A small-molecule ligand and the protein it binds are described below.
Small molecule (SMILES): CC(=O)N[C@@H]1[C@@H](O)[C@H](O)[C@@H](CO)O[C@H]1O

Sequence of chain 1.C:
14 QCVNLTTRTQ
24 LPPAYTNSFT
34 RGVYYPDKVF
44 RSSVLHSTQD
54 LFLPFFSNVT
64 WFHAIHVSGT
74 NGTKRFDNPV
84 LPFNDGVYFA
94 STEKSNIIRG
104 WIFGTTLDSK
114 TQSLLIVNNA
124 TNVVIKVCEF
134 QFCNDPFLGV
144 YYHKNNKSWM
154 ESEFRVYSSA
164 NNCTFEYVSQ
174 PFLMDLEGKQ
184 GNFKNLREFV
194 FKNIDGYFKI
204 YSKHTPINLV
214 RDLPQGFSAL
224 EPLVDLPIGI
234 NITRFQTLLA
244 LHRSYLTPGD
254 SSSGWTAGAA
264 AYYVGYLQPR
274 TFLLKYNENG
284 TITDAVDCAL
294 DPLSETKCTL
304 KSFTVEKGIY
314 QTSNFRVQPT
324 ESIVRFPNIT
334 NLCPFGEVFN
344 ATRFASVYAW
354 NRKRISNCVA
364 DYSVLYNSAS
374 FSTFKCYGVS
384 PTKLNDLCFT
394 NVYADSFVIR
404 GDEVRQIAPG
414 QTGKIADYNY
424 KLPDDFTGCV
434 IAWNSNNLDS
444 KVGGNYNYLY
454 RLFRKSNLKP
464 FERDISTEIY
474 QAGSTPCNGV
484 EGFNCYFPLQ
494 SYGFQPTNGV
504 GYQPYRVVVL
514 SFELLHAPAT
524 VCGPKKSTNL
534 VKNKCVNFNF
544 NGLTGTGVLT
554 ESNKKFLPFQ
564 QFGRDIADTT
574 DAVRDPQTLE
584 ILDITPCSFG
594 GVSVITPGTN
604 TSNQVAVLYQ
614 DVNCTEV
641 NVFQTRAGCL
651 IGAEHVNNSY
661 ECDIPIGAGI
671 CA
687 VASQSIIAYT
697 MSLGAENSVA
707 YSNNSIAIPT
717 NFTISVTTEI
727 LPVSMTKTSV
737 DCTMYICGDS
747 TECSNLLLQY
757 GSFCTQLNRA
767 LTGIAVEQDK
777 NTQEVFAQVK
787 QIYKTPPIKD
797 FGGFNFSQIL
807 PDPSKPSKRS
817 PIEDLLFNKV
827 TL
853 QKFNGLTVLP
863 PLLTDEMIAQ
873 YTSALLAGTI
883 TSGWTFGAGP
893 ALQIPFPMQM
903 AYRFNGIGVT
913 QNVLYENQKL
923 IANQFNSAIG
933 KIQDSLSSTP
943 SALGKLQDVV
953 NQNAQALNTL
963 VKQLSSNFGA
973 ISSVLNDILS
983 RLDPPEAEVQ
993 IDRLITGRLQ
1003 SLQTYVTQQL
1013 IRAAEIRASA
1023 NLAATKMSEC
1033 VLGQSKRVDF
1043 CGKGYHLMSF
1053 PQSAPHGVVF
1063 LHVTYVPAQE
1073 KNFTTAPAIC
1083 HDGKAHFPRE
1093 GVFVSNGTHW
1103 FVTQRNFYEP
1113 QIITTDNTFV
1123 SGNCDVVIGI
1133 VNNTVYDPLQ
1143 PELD

Binding-site contacts:
Ligand atom C1 contacts residue THR1100 of chain 1.C at 4.0 Å.
Ligand atom O5 contacts residue ASN1098 of chain 1.C at 2.4 Å (h-bond).
Ligand atom C7 contacts residue ASN1098 of chain 1.C at 3.2 Å.
Ligand atom C5 contacts residue HIS1101 of chain 1.C at 3.5 Å.
Ligand atom C3 contacts residue ASN1098 of chain 1.C at 3.8 Å.
Ligand atom C1 contacts residue ASN1098 of chain 1.C at 1.4 Å.
Ligand atom C2 contacts residue THR1100 of chain 1.C at 4.0 Å.
Ligand atom C4 contacts residue HIS1101 of chain 1.C at 4.0 Å.
Ligand atom C3 contacts residue HIS1101 of chain 1.C at 4.2 Å.
Ligand atom C8 contacts residue ASN1098 of chain 1.C at 3.5 Å.
Ligand atom O7 contacts residue ASN1098 of chain 1.C at 3.5 Å (h-bond).
Ligand atom O5 contacts residue HIS1101 of chain 1.C at 4.4 Å.
Ligand atom C2 contacts residue ASN1098 of chain 1.C at 2.4 Å.
Ligand atom C1 contacts residue PHE1103 of chain 1.C at 4.1 Å (hydrophobic).
Ligand atom N2 contacts residue ASN1098 of chain 1.C at 2.7 Å (h-bond).
Ligand atom C6 contacts residue PHE1103 of chain 1.C at 3.3 Å (hydrophobic).
Ligand atom O4 contacts residue HIS1101 of chain 1.C at 3.7 Å.
Ligand atom C8 contacts residue THR1100 of chain 1.C at 3.9 Å.
Ligand atom N2 contacts residue THR1100 of chain 1.C at 3.5 Å (h-bond).
Ligand atom C3 contacts residue THR1100 of chain 1.C at 3.9 Å.
Ligand atom C6 contacts residue HIS1101 of chain 1.C at 4.2 Å.
Ligand atom C5 contacts residue PHE1103 of chain 1.C at 3.7 Å (hydrophobic).
Ligand atom O5 contacts residue PHE1103 of chain 1.C at 3.5 Å.
Ligand atom C4 contacts residue ASN1098 of chain 1.C at 4.2 Å.
Ligand atom C5 contacts residue ASN1098 of chain 1.C at 3.7 Å.